Binding-site contacts:
Ligand atom C9 contacts residue ASP54 of chain 1.B at 3.4 Å.
Ligand atom C6 contacts residue NDP1 of chain 1.G at 3.4 Å.
Ligand atom C1 contacts residue ILE14 of chain 1.B at 3.4 Å (hydrophobic).
Ligand atom C3 contacts residue ASP54 of chain 1.B at 3.5 Å.
Ligand atom N2 contacts residue NDP1 of chain 1.G at 3.5 Å (h-bond).
Ligand atom C17 contacts residue MET55 of chain 1.B at 3.4 Å (hydrophobic).
Ligand atom N2 contacts residue ILE14 of chain 1.B at 3.4 Å (h-bond).
Ligand atom C18 contacts residue MET55 of chain 1.B at 3.8 Å (hydrophobic).
Ligand atom N2 contacts residue CYS15 of chain 1.B at 3.2 Å.
Ligand atom O25 contacts residue ARG122 of chain 1.B at 2.7 Å (salt-bridge).
Ligand atom N7 contacts residue CYS15 of chain 1.B at 3.7 Å.
Ligand atom O25 contacts residue PHE58 of chain 1.B at 3.5 Å.
Ligand atom O11 contacts residue NDP1 of chain 1.G at 3.5 Å.
Ligand atom C1 contacts residue NDP1 of chain 1.G at 3.2 Å.
Ligand atom C24 contacts residue ARG122 of chain 1.B at 3.3 Å.
Ligand atom C1 contacts residue PHE58 of chain 1.B at 3.6 Å (hydrophobic).
Ligand atom C1 contacts residue CYS15 of chain 1.B at 3.8 Å (hydrophobic).
Ligand atom N7 contacts residue LEU164 of chain 1.B at 3.2 Å (h-bond).
Ligand atom N8 contacts residue ASP54 of chain 1.B at 2.9 Å (salt-bridge).
Ligand atom N7 contacts residue ILE14 of chain 1.B at 2.6 Å (h-bond).
Ligand atom C19 contacts residue PRO113 of chain 1.B at 3.6 Å (hydrophobic).
Ligand atom C3 contacts residue CYS15 of chain 1.B at 3.6 Å (hydrophobic).
Ligand atom C16 contacts residue MET55 of chain 1.B at 3.7 Å (hydrophobic).
Ligand atom C9 contacts residue MET55 of chain 1.B at 3.3 Å (hydrophobic).
Ligand atom C5 contacts residue ASP54 of chain 1.B at 3.5 Å.
Ligand atom C3 contacts residue PHE58 of chain 1.B at 3.7 Å (hydrophobic).
Ligand atom C12 contacts residue PHE58 of chain 1.B at 3.5 Å (hydrophobic).
Ligand atom C24 contacts residue ARG59 of chain 1.B at 3.7 Å.
Ligand atom N8 contacts residue THR185 of chain 1.B at 3.5 Å (h-bond).
Ligand atom O26 contacts residue ARG122 of chain 1.B at 3.1 Å (salt-bridge).
Ligand atom O26 contacts residue ARG59 of chain 1.B at 3.0 Å (salt-bridge).
Ligand atom N7 contacts residue NDP1 of chain 1.G at 3.3 Å (h-bond).
Ligand atom C10 contacts residue LEU46 of chain 1.B at 3.6 Å (hydrophobic).
Ligand atom N7 contacts residue TYR170 of chain 1.B at 3.6 Å (h-bond).
Ligand atom C13 contacts residue ASN108 of chain 1.B at 3.5 Å.
Ligand atom C20 contacts residue PRO113 of chain 1.B at 3.5 Å (hydrophobic).
Ligand atom N2 contacts residue PHE58 of chain 1.B at 3.5 Å.
Ligand atom N8 contacts residue CYS15 of chain 1.B at 3.0 Å (h-bond).
Ligand atom N8 contacts residue ALA16 of chain 1.B at 3.8 Å.
Ligand atom N4 contacts residue ASP54 of chain 1.B at 2.7 Å (salt-bridge).

A protein and the small-molecule ligand that binds it are described below.
Small molecule (SMILES): CCc1nc(N)nc(N)c1OCCCOc1ccccc1CCC(=O)O

Sequence of chain 1.B:
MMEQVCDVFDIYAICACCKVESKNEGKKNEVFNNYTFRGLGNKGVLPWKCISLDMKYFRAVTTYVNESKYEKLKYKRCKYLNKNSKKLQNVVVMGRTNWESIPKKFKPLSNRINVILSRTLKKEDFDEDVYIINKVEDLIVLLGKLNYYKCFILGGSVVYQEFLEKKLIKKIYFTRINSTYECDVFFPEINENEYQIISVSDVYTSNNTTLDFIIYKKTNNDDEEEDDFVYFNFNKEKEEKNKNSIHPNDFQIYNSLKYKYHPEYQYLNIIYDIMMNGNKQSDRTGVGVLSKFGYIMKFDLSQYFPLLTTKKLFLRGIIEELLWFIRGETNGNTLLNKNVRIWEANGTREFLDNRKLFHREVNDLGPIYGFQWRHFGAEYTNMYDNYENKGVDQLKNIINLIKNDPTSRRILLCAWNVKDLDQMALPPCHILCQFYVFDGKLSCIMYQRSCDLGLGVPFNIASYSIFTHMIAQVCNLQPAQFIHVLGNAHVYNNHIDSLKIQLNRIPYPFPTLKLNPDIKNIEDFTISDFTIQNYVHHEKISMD